Sequence of chain 1.C:
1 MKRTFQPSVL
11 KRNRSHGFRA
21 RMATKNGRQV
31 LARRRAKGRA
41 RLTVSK

The small molecule below binds the protein below.
Small molecule (SMILES): CC[C@H](C)[C@H](NC(=O)[C@H](Cc1ccc(O)cc1)NC(=O)[C@@H](NC(=O)[C@@H]1CCCN1C(=O)[C@@H](N)CCCN=C(N)N)C(C)C)C(=O)N1CCC[C@H]1C(=O)N[C@@H](CCCN=C(N)N)C(=O)N1CCC[C@H]1C(=O)N[C@@H](CCCN=C(N)N)C(=O)N1CCC[C@H]1C(=O)N1CCC[C@H]1C(=O)N[C@@H](Cc1cnc[nH]1)C(=O)N1CCC[C@H]1C=O

Binding-site contacts:
Ligand atom NH2 contacts residue ILE74 of chain 1.Y at 3.7 Å.
Ligand atom NE contacts residue GLY75 of chain 1.Y at 3.6 Å.
Ligand atom C contacts residue LYS46 of chain 1.C at 3.6 Å.
Ligand atom CD contacts residue ARG76 of chain 1.Y at 4.1 Å.
Ligand atom N contacts residue ARG76 of chain 1.Y at 3.6 Å.
Ligand atom O contacts residue LYS46 of chain 1.C at 3.3 Å.
Ligand atom CA contacts residue LYS46 of chain 1.C at 3.4 Å.
Ligand atom CZ contacts residue ILE74 of chain 1.Y at 4.0 Å (hydrophobic).
Ligand atom CZ contacts residue GLY75 of chain 1.Y at 3.7 Å.
Ligand atom CB contacts residue LYS46 of chain 1.C at 3.3 Å.
Ligand atom C contacts residue ARG76 of chain 1.Y at 4.1 Å.
Ligand atom O contacts residue ARG76 of chain 1.Y at 3.6 Å.
Ligand atom NH1 contacts residue ARG76 of chain 1.Y at 3.5 Å.
Ligand atom CD contacts residue GLY75 of chain 1.Y at 4.5 Å.
Ligand atom CZ contacts residue ARG76 of chain 1.Y at 3.5 Å.
Ligand atom NE contacts residue ILE74 of chain 1.Y at 3.5 Å (h-bond).
Ligand atom CG contacts residue LYS46 of chain 1.C at 3.7 Å.
Ligand atom NE contacts residue ARG76 of chain 1.Y at 3.8 Å.
Ligand atom CA contacts residue ARG76 of chain 1.Y at 3.7 Å.
Ligand atom CG1 contacts residue ARG76 of chain 1.Y at 3.2 Å.
Ligand atom O contacts residue LYS46 of chain 1.C at 2.5 Å (salt-bridge).
Ligand atom NH2 contacts residue GLY75 of chain 1.Y at 3.3 Å.
Ligand atom NH2 contacts residue ARG76 of chain 1.Y at 3.6 Å.
Ligand atom C contacts residue LYS46 of chain 1.C at 4.2 Å.
Ligand atom N contacts residue LYS46 of chain 1.C at 4.0 Å.
Ligand atom NH1 contacts residue GLY75 of chain 1.Y at 4.5 Å.
Ligand atom CD contacts residue LYS46 of chain 1.C at 3.6 Å.

Sequence of chain 1.Y:
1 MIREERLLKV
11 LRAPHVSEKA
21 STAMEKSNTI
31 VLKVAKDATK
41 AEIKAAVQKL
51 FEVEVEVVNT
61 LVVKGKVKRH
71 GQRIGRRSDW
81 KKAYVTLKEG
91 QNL